Binding-site contacts:
Ligand atom C1 contacts residue SER255 of chain 1.A at 3.9 Å.
Ligand atom C5 contacts residue SER255 of chain 1.A at 3.7 Å.
Ligand atom C3 contacts residue ASN253 of chain 1.A at 3.8 Å.
Ligand atom O5 contacts residue SER255 of chain 1.A at 3.5 Å (h-bond).
Ligand atom O7 contacts residue THR240 of chain 1.A at 4.1 Å.
Ligand atom C4 contacts residue ASN253 of chain 1.A at 4.2 Å.
Ligand atom C8 contacts residue ASN253 of chain 1.A at 3.3 Å.
Ligand atom N2 contacts residue ASN253 of chain 1.A at 2.9 Å (h-bond).
Ligand atom C7 contacts residue ASN253 of chain 1.A at 3.3 Å.
Ligand atom O5 contacts residue ASN253 of chain 1.A at 2.4 Å (h-bond).
Ligand atom C2 contacts residue ASN253 of chain 1.A at 2.5 Å.
Ligand atom C6 contacts residue SER255 of chain 1.A at 3.9 Å.
Ligand atom C1 contacts residue ASN253 of chain 1.A at 1.4 Å.
Ligand atom O7 contacts residue ASN253 of chain 1.A at 4.2 Å.
Ligand atom C5 contacts residue ASN253 of chain 1.A at 3.6 Å.

Sequence of chain 1.A:
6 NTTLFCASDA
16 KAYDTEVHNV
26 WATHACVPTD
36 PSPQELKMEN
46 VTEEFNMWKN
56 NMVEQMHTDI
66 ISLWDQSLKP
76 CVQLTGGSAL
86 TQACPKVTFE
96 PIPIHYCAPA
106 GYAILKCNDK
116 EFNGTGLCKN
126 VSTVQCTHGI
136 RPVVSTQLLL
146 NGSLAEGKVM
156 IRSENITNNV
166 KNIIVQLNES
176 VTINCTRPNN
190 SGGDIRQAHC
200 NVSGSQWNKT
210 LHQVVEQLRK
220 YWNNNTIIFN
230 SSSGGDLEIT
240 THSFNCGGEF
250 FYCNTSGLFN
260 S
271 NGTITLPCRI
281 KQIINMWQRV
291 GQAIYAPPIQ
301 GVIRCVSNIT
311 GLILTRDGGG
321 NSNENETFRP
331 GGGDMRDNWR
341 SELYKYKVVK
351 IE

A protein and the small-molecule ligand that binds it are described below.
Small molecule (SMILES): CC(=O)N[C@@H]1[C@@H](O)[C@H](O)[C@@H](CO)O[C@H]1O